Sequence of chain 2.A:
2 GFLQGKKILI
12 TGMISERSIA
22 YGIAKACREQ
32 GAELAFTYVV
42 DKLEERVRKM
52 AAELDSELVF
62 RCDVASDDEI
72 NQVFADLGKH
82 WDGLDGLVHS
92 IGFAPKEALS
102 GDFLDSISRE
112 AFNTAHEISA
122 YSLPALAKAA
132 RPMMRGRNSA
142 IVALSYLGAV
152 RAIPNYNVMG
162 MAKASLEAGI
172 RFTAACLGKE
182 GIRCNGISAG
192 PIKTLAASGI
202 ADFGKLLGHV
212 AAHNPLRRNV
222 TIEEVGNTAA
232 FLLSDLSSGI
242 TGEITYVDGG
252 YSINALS

A protein and the small-molecule ligand that binds it are described below.
Small molecule (SMILES): Oc1cc(Cl)ccc1Oc1ccc(Cl)cc1Cl

Binding-site contacts:
Ligand atom C5 contacts residue NAD1 of chain 2.C at 3.4 Å.
Ligand atom O17 contacts residue TYR157 of chain 2.A at 2.5 Å (h-bond).
Ligand atom C1 contacts residue TYR147 of chain 2.A at 3.8 Å (hydrophobic).
Ligand atom C13 contacts residue ALA197 of chain 2.A at 3.7 Å (hydrophobic).
Ligand atom C1 contacts residue TYR157 of chain 2.A at 3.4 Å (hydrophobic).
Ligand atom C4 contacts residue ILE201 of chain 2.A at 4.0 Å (hydrophobic).
Ligand atom C1 contacts residue NAD1 of chain 2.C at 3.7 Å.
Ligand atom C11 contacts residue ALA197 of chain 2.A at 4.0 Å (hydrophobic).
Ligand atom C9 contacts residue GLY93 of chain 2.A at 4.0 Å.
Ligand atom C2 contacts residue NAD1 of chain 2.C at 3.4 Å.
Ligand atom C8 contacts residue ALA197 of chain 2.A at 3.6 Å (hydrophobic).
Ligand atom C10 contacts residue GLY93 of chain 2.A at 3.6 Å.
Ligand atom CL16 contacts residue GLY93 of chain 2.A at 3.4 Å.
Ligand atom C2 contacts residue ILE201 of chain 2.A at 3.5 Å (hydrophobic).
Ligand atom CL16 contacts residue NAD1 of chain 2.C at 3.4 Å.
Ligand atom CL15 contacts residue ALA95 of chain 2.A at 3.2 Å.
Ligand atom C9 contacts residue ALA197 of chain 2.A at 3.3 Å (hydrophobic).
Ligand atom C4 contacts residue ALA198 of chain 2.A at 3.7 Å (hydrophobic).
Ligand atom CL14 contacts residue NAD1 of chain 2.C at 3.5 Å.
Ligand atom C3 contacts residue ALA198 of chain 2.A at 4.0 Å (hydrophobic).
Ligand atom C10 contacts residue ALA197 of chain 2.A at 3.8 Å (hydrophobic).
Ligand atom C3 contacts residue PHE204 of chain 2.A at 3.9 Å (hydrophobic).
Ligand atom C8 contacts residue NAD1 of chain 2.C at 3.8 Å.
Ligand atom C6 contacts residue TYR157 of chain 2.A at 3.4 Å (hydrophobic).
Ligand atom C3 contacts residue ILE201 of chain 2.A at 3.5 Å (hydrophobic).
Ligand atom CL14 contacts residue TYR147 of chain 2.A at 3.7 Å.
Ligand atom O17 contacts residue LYS164 of chain 2.A at 3.7 Å.
Ligand atom C12 contacts residue LEU100 of chain 2.A at 3.8 Å (hydrophobic).
Ligand atom C13 contacts residue ILE201 of chain 2.A at 4.0 Å (hydrophobic).
Ligand atom O7 contacts residue ALA197 of chain 2.A at 4.0 Å.
Ligand atom C6 contacts residue NAD1 of chain 2.C at 3.3 Å.
Ligand atom O7 contacts residue NAD1 of chain 2.C at 3.1 Å (h-bond).
Ligand atom CL16 contacts residue ALA197 of chain 2.A at 3.5 Å.
Ligand atom C3 contacts residue NAD1 of chain 2.C at 3.1 Å.
Ligand atom O17 contacts residue NAD1 of chain 2.C at 2.5 Å (h-bond).
Ligand atom C12 contacts residue ALA197 of chain 2.A at 3.6 Å (hydrophobic).
Ligand atom C4 contacts residue NAD1 of chain 2.C at 3.4 Å.
Ligand atom CL14 contacts residue PHE204 of chain 2.A at 3.8 Å.
Ligand atom CL15 contacts residue LEU100 of chain 2.A at 3.6 Å.
Ligand atom C1 contacts residue ILE201 of chain 2.A at 4.0 Å (hydrophobic).